Binding-site contacts:
Ligand atom C2 contacts residue ASN78 of chain 46.E at 2.7 Å.
Ligand atom O5 contacts residue ASN78 of chain 46.E at 2.2 Å (h-bond).
Ligand atom C1 contacts residue ALA69 of chain 46.E at 4.3 Å (hydrophobic).
Ligand atom O6 contacts residue ALA69 of chain 46.E at 4.0 Å.
Ligand atom C5 contacts residue SER80 of chain 46.E at 4.0 Å.
Ligand atom C6 contacts residue ASN78 of chain 46.E at 4.5 Å.
Ligand atom O7 contacts residue ASN78 of chain 46.E at 4.0 Å.
Ligand atom C5 contacts residue ASN78 of chain 46.E at 3.5 Å.
Ligand atom C8 contacts residue TYR23 of chain 46.E at 3.3 Å (hydrophobic).
Ligand atom N2 contacts residue ASN78 of chain 46.E at 3.2 Å (h-bond).
Ligand atom C5 contacts residue ALA69 of chain 46.E at 4.4 Å (hydrophobic).
Ligand atom O7 contacts residue TYR23 of chain 46.E at 4.2 Å.
Ligand atom C4 contacts residue ASN78 of chain 46.E at 4.2 Å.
Ligand atom O6 contacts residue VAL68 of chain 46.E at 3.8 Å.
Ligand atom C1 contacts residue ASN78 of chain 46.E at 1.4 Å.
Ligand atom C6 contacts residue ALA69 of chain 46.E at 4.1 Å (hydrophobic).
Ligand atom C7 contacts residue ASN78 of chain 46.E at 3.9 Å.
Ligand atom C3 contacts residue ASN78 of chain 46.E at 4.0 Å.
Ligand atom O5 contacts residue SER80 of chain 46.E at 4.1 Å.
Ligand atom C6 contacts residue VAL68 of chain 46.E at 3.1 Å (hydrophobic).
Ligand atom C1 contacts residue SER80 of chain 46.E at 3.8 Å.
Ligand atom O5 contacts residue ALA69 of chain 46.E at 3.5 Å.
Ligand atom C5 contacts residue VAL68 of chain 46.E at 4.4 Å (hydrophobic).
Ligand atom C7 contacts residue TYR23 of chain 46.E at 4.0 Å (hydrophobic).

Sequence of chain 46.E:
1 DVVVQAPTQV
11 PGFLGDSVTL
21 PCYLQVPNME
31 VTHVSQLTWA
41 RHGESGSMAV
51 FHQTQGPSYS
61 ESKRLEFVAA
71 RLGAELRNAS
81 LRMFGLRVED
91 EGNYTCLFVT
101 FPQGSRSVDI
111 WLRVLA

The protein below binds the small molecule below.
Small molecule (SMILES): CC(=O)N[C@H]1[C@H](O[C@H]2[C@H](O)[C@@H](NC(C)=O)CO[C@@H]2CO)O[C@H](CO)[C@@H](O[C@@H]2O[C@H](CO)[C@@H](O)[C@H](O)[C@@H]2O)[C@@H]1O